Binding-site contacts:
Ligand atom O1A contacts residue GLY16 of chain 1.A at 3.3 Å.
Ligand atom O6 contacts residue SER146 of chain 1.A at 3.4 Å.
Ligand atom O3A contacts residue GLY16 of chain 1.A at 3.1 Å (h-bond).
Ligand atom O1G contacts residue MG1 of chain 1.E at 2.0 Å.
Ligand atom N1 contacts residue ASP120 of chain 1.A at 2.8 Å (salt-bridge).
Ligand atom C8 contacts residue ALA19 of chain 1.A at 3.5 Å (hydrophobic).
Ligand atom PG contacts residue MG1 of chain 1.E at 3.2 Å.
Ligand atom O6 contacts residue ASN117 of chain 1.A at 3.3 Å (h-bond).
Ligand atom N3B contacts residue MG1 of chain 1.E at 3.4 Å.
Ligand atom O1B contacts residue LYS17 of chain 1.A at 3.5 Å (salt-bridge).
Ligand atom C3' contacts residue GLU32 of chain 1.A at 3.5 Å.
Ligand atom O3' contacts residue ASP31 of chain 1.A at 2.8 Å (salt-bridge).
Ligand atom O3G contacts residue GLY13 of chain 1.A at 3.4 Å.
Ligand atom C2' contacts residue VAL30 of chain 1.A at 3.5 Å (hydrophobic).
Ligand atom O3G contacts residue GLY61 of chain 1.A at 2.8 Å (h-bond).
Ligand atom O2' contacts residue VAL30 of chain 1.A at 2.7 Å (h-bond).
Ligand atom O2G contacts residue GLN62 of chain 1.A at 2.8 Å (h-bond).
Ligand atom C8 contacts residue GLY16 of chain 1.A at 3.5 Å.
Ligand atom O1B contacts residue SER18 of chain 1.A at 2.9 Å (h-bond).
Ligand atom N7 contacts residue ASN117 of chain 1.A at 3.1 Å (h-bond).
Ligand atom O6 contacts residue ASP120 of chain 1.A at 3.4 Å (salt-bridge).
Ligand atom O2' contacts residue ASP31 of chain 1.A at 3.2 Å (salt-bridge).
Ligand atom O2B contacts residue GLY14 of chain 1.A at 3.5 Å (h-bond).
Ligand atom C6 contacts residue ASP120 of chain 1.A at 3.6 Å.
Ligand atom O2B contacts residue VAL15 of chain 1.A at 3.2 Å (h-bond).
Ligand atom O2' contacts residue PHE29 of chain 1.A at 3.3 Å.
Ligand atom O6 contacts residue ALA147 of chain 1.A at 2.8 Å (h-bond).
Ligand atom O6 contacts residue LYS118 of chain 1.A at 3.4 Å.
Ligand atom O2B contacts residue LYS17 of chain 1.A at 2.7 Å (salt-bridge).
Ligand atom O3G contacts residue LYS17 of chain 1.A at 2.6 Å (salt-bridge).
Ligand atom N2 contacts residue ASP120 of chain 1.A at 2.9 Å (salt-bridge).
Ligand atom O4' contacts residue LYS118 of chain 1.A at 3.2 Å (salt-bridge).
Ligand atom PB contacts residue MG1 of chain 1.E at 3.2 Å.
Ligand atom O1A contacts residue ALA19 of chain 1.A at 2.7 Å (h-bond).
Ligand atom O1B contacts residue MG1 of chain 1.E at 2.0 Å.
Ligand atom O1G contacts residue THR36 of chain 1.A at 2.8 Å (h-bond).
Ligand atom O2B contacts residue GLY16 of chain 1.A at 3.1 Å (h-bond).
Ligand atom O2G contacts residue PRO35 of chain 1.A at 3.3 Å.
Ligand atom N3B contacts residue GLY14 of chain 1.A at 3.0 Å (h-bond).
Ligand atom O1A contacts residue SER18 of chain 1.A at 3.4 Å (h-bond).

A small-molecule ligand and the protein it binds are described below.
Small molecule (SMILES): Nc1nc2c(ncn2[C@@H]2O[C@H](CO[P](=O)(O)O[P](=O)(O)NP(=O)(O)O)[C@@H](O)[C@H]2O)c(=O)[nH]1

Sequence of chain 1.A:
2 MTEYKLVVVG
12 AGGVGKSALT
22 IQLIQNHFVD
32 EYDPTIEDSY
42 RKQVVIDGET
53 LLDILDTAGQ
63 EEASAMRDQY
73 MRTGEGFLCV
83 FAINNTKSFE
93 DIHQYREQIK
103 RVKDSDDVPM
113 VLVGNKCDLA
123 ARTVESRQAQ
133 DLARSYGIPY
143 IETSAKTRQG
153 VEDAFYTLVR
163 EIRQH